Binding-site contacts:
Ligand atom OG contacts residue ALA2 of chain 28.E at 3.9 Å.
Ligand atom CB contacts residue VAL4 of chain 28.E at 4.3 Å (hydrophobic).
Ligand atom O contacts residue VAL4 of chain 28.E at 3.0 Å (h-bond).
Ligand atom C contacts residue VAL4 of chain 28.E at 3.4 Å (hydrophobic).
Ligand atom O contacts residue SER6 of chain 28.E at 4.1 Å.
Ligand atom C contacts residue VAL4 of chain 28.E at 3.8 Å (hydrophobic).
Ligand atom CB contacts residue MYR1 of chain 27.H at 4.3 Å.
Ligand atom N contacts residue ALA2 of chain 28.E at 2.8 Å (h-bond).
Ligand atom N contacts residue ALA2 of chain 28.E at 4.3 Å.
Ligand atom N contacts residue VAL4 of chain 28.E at 4.1 Å.
Ligand atom CG2 contacts residue GLN3 of chain 28.E at 3.3 Å.
Ligand atom O contacts residue SER5 of chain 28.E at 3.8 Å.
Ligand atom CG2 contacts residue VAL4 of chain 28.E at 3.8 Å (hydrophobic).
Ligand atom CB contacts residue VAL4 of chain 28.E at 3.9 Å (hydrophobic).
Ligand atom CA contacts residue VAL4 of chain 28.E at 3.0 Å (hydrophobic).
Ligand atom CA contacts residue ALA2 of chain 28.E at 3.9 Å (hydrophobic).
Ligand atom OE1 contacts residue VAL4 of chain 28.E at 3.6 Å (h-bond).
Ligand atom OE2 contacts residue ASN25 of chain 28.E at 3.4 Å (h-bond).
Ligand atom C contacts residue ALA2 of chain 28.E at 4.3 Å (hydrophobic).
Ligand atom O contacts residue ALA2 of chain 28.E at 4.0 Å.
Ligand atom O contacts residue GLN3 of chain 28.E at 3.4 Å (h-bond).
Ligand atom CA contacts residue VAL4 of chain 28.E at 4.0 Å (hydrophobic).
Ligand atom CG1 contacts residue GLN3 of chain 28.E at 3.1 Å.
Ligand atom CB contacts residue GLN3 of chain 28.E at 4.1 Å.
Ligand atom OG contacts residue GLN3 of chain 28.E at 3.0 Å (h-bond).
Ligand atom CD1 contacts residue VAL4 of chain 28.E at 3.9 Å (hydrophobic).
Ligand atom CB contacts residue GLN3 of chain 28.E at 3.8 Å.
Ligand atom N contacts residue VAL4 of chain 28.E at 2.8 Å (h-bond).
Ligand atom CG2 contacts residue MYR1 of chain 27.H at 3.7 Å.
Ligand atom O contacts residue VAL4 of chain 28.E at 4.0 Å.
Ligand atom C contacts residue ALA2 of chain 28.E at 3.3 Å (hydrophobic).
Ligand atom CG contacts residue VAL4 of chain 28.E at 4.2 Å (hydrophobic).
Ligand atom C contacts residue GLN3 of chain 28.E at 4.3 Å.
Ligand atom CA contacts residue ALA2 of chain 28.E at 3.0 Å (hydrophobic).
Ligand atom CG2 contacts residue SER5 of chain 28.E at 3.1 Å.
Ligand atom CB contacts residue ALA2 of chain 28.E at 3.5 Å (hydrophobic).
Ligand atom OE1 contacts residue SER5 of chain 28.E at 4.2 Å.
Ligand atom OE2 contacts residue VAL4 of chain 28.E at 4.1 Å.
Ligand atom CG2 contacts residue ALA2 of chain 28.E at 3.9 Å (hydrophobic).
Ligand atom CD contacts residue VAL4 of chain 28.E at 3.8 Å (hydrophobic).

The small molecule below binds the protein below.
Small molecule (SMILES): CC[C@H](C)[C@H](N)C(=O)N[C@@H](CO)C(=O)N[C@@H](CCC(=O)O)C(=O)N[C@H](C=O)C(C)C

Sequence of chain 28.E:
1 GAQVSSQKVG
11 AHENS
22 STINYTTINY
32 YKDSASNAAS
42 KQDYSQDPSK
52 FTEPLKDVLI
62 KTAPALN